Sequence of chain 1.B:
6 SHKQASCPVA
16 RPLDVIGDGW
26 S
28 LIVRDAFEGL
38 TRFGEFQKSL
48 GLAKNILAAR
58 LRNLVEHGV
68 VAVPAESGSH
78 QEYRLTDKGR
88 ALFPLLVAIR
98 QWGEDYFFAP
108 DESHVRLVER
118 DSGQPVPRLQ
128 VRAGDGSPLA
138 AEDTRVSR

The protein below binds the small molecule below.
Small molecule (SMILES): OC[C@H]1O[C@H](O)[C@H](O)[C@@H](O)[C@@H]1O

Binding-site contacts:
Ligand atom O6 contacts residue GLU101 of chain 1.B at 2.4 Å (salt-bridge).
Ligand atom O2 contacts residue GLU101 of chain 1.B at 4.1 Å.
Ligand atom O4 contacts residue HIS111 of chain 1.B at 3.3 Å.
Ligand atom C4 contacts residue GLU101 of chain 1.B at 3.5 Å.
Ligand atom C5 contacts residue ARG113 of chain 1.B at 3.0 Å.
Ligand atom C4 contacts residue ARG113 of chain 1.B at 4.0 Å.
Ligand atom C1 contacts residue GLC1 of chain 2.E at 4.3 Å.
Ligand atom C1 contacts residue ASP102 of chain 1.B at 3.7 Å.
Ligand atom O5 contacts residue GLU101 of chain 1.B at 3.9 Å.
Ligand atom O3 contacts residue HIS111 of chain 1.B at 4.3 Å.
Ligand atom O5 contacts residue ARG113 of chain 1.B at 4.0 Å.
Ligand atom C5 contacts residue GLU101 of chain 1.B at 3.5 Å.
Ligand atom C3 contacts residue GLU101 of chain 1.B at 4.5 Å.
Ligand atom O4 contacts residue ARG113 of chain 1.B at 3.7 Å.
Ligand atom C1 contacts residue SO41 of chain 1.F at 3.4 Å.
Ligand atom O1 contacts residue SO41 of chain 1.F at 3.1 Å (h-bond).
Ligand atom C1 contacts residue ARG125 of chain 1.B at 3.7 Å.
Ligand atom C6 contacts residue ARG113 of chain 1.B at 2.3 Å.
Ligand atom O4 contacts residue GLU101 of chain 1.B at 4.3 Å.
Ligand atom C2 contacts residue ARG125 of chain 1.B at 4.2 Å.
Ligand atom O2 contacts residue ARG125 of chain 1.B at 4.0 Å.
Ligand atom C2 contacts residue GLU101 of chain 1.B at 4.3 Å.
Ligand atom O1 contacts residue SO41 of chain 2.F at 3.3 Å (h-bond).
Ligand atom O2 contacts residue ASP102 of chain 1.B at 2.6 Å (salt-bridge).
Ligand atom C2 contacts residue ASP102 of chain 1.B at 3.1 Å.
Ligand atom O1 contacts residue ARG125 of chain 1.B at 4.3 Å.
Ligand atom C1 contacts residue SO41 of chain 2.F at 3.8 Å.
Ligand atom O1 contacts residue GLC1 of chain 2.E at 3.0 Å (h-bond).
Ligand atom O6 contacts residue ARG113 of chain 1.B at 3.2 Å (salt-bridge).
Ligand atom C6 contacts residue GLU101 of chain 1.B at 2.8 Å.
Ligand atom O3 contacts residue GLU101 of chain 1.B at 3.7 Å.
Ligand atom O5 contacts residue SO41 of chain 1.F at 4.1 Å.
Ligand atom C4 contacts residue HIS111 of chain 1.B at 4.1 Å.